Sequence of chain 1.B:
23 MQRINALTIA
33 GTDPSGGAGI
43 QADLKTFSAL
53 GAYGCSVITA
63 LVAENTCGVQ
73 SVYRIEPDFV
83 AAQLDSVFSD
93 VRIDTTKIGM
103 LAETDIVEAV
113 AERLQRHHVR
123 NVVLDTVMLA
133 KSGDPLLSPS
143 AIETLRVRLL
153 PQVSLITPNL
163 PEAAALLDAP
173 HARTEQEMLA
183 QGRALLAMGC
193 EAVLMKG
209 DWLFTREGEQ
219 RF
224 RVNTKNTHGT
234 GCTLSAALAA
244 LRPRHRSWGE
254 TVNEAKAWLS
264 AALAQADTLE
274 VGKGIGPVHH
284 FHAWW

A small-molecule ligand and the protein it binds are described below.
Small molecule (SMILES): Cc1ncc(CO)c(N)n1

Binding-site contacts:
Ligand atom C6A contacts residue CYS235 of chain 1.B at 3.6 Å (hydrophobic).
Ligand atom N4A contacts residue HIS231 of chain 1.B at 4.4 Å.
Ligand atom C7A contacts residue SO41 of chain 1.F at 3.9 Å.
Ligand atom N4A contacts residue ALA40 of chain 1.B at 4.1 Å.
Ligand atom C5A contacts residue ALA40 of chain 1.B at 4.5 Å (hydrophobic).
Ligand atom O1 contacts residue SO41 of chain 1.G at 3.3 Å (h-bond).
Ligand atom C5A contacts residue VAL129 of chain 1.B at 4.5 Å (hydrophobic).
Ligand atom CM2 contacts residue GLY41 of chain 1.B at 4.2 Å.
Ligand atom N1A contacts residue CYS235 of chain 1.B at 4.3 Å.
Ligand atom C4A contacts residue GLU66 of chain 1.B at 3.6 Å.
Ligand atom C7A contacts residue SO41 of chain 1.G at 3.5 Å.
Ligand atom N3A contacts residue ALA40 of chain 1.B at 4.4 Å.
Ligand atom N3A contacts residue MET102 of chain 1.B at 4.3 Å.
Ligand atom C5A contacts residue CYS235 of chain 1.B at 3.9 Å (hydrophobic).
Ligand atom N1A contacts residue VAL129 of chain 1.B at 4.4 Å.
Ligand atom C2A contacts residue MET102 of chain 1.B at 3.8 Å (hydrophobic).
Ligand atom N3A contacts residue GLU66 of chain 1.B at 3.1 Å (salt-bridge).
Ligand atom C7A contacts residue CYS235 of chain 1.B at 4.1 Å (hydrophobic).
Ligand atom CM2 contacts residue THR34 of chain 1.B at 3.6 Å.
Ligand atom CM2 contacts residue GLU66 of chain 1.B at 3.9 Å.
Ligand atom N4A contacts residue LYS133 of chain 1.B at 3.9 Å.
Ligand atom CM2 contacts residue GLY33 of chain 1.B at 3.4 Å.
Ligand atom N4A contacts residue GLU66 of chain 1.B at 2.8 Å (salt-bridge).
Ligand atom C4A contacts residue ALA40 of chain 1.B at 4.1 Å (hydrophobic).
Ligand atom C6A contacts residue VAL129 of chain 1.B at 3.9 Å (hydrophobic).
Ligand atom C2A contacts residue GLU66 of chain 1.B at 3.9 Å.
Ligand atom CM2 contacts residue VAL64 of chain 1.B at 3.9 Å (hydrophobic).
Ligand atom N1A contacts residue MET102 of chain 1.B at 4.1 Å.
Ligand atom N1A contacts residue GLY41 of chain 1.B at 4.2 Å.
Ligand atom CM2 contacts residue MET102 of chain 1.B at 3.6 Å (hydrophobic).
Ligand atom O1 contacts residue LYS133 of chain 1.B at 3.7 Å.
Ligand atom C2A contacts residue GLY41 of chain 1.B at 4.2 Å.